Sequence of chain 1.B:
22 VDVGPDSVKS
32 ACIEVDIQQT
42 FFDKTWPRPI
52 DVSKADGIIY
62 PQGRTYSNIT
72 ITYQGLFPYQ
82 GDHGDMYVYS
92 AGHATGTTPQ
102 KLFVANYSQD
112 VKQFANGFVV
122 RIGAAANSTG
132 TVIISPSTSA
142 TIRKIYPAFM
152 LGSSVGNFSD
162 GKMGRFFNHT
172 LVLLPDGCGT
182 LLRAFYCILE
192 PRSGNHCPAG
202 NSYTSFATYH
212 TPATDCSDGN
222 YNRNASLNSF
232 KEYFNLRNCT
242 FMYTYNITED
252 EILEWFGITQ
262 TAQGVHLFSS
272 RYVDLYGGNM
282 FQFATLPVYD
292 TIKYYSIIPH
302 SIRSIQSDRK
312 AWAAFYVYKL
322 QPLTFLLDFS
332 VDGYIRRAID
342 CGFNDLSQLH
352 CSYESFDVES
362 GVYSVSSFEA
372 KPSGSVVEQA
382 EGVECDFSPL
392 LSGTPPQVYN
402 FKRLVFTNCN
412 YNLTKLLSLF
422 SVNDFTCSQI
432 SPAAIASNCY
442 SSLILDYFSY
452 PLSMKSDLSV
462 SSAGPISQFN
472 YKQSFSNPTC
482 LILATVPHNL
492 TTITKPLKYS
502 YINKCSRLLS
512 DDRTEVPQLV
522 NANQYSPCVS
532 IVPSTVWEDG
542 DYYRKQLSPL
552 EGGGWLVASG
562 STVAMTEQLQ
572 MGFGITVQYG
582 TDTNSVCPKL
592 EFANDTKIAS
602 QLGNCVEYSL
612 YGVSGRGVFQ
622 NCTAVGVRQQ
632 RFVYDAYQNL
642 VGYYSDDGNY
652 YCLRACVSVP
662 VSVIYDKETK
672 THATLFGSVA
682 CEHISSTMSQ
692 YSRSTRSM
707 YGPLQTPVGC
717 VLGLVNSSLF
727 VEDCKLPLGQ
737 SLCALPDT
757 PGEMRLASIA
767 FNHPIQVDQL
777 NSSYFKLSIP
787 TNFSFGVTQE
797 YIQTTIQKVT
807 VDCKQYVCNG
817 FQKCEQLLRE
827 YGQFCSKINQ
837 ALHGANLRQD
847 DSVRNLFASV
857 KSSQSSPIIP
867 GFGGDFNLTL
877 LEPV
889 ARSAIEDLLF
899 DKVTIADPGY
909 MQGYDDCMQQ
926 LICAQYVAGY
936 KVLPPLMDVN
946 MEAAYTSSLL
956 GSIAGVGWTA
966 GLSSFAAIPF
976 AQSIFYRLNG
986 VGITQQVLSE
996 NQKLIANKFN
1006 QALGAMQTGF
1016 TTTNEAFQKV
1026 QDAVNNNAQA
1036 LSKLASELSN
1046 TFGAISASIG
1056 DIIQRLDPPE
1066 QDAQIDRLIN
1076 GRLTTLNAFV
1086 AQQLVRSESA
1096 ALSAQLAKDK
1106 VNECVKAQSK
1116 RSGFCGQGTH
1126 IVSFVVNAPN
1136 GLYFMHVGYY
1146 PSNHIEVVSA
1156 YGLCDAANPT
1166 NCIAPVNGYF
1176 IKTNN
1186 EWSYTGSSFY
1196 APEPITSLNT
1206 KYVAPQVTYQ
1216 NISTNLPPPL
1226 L

Binding-site contacts:
Ligand atom C4 contacts residue ASN777 of chain 1.B at 4.2 Å.
Ligand atom O6 contacts residue ASN777 of chain 1.B at 4.0 Å.
Ligand atom C3 contacts residue ASN777 of chain 1.B at 3.8 Å.
Ligand atom O7 contacts residue ASN777 of chain 1.B at 4.5 Å.
Ligand atom C2 contacts residue ASN777 of chain 1.B at 2.5 Å.
Ligand atom O5 contacts residue ASN777 of chain 1.B at 2.4 Å (h-bond).
Ligand atom C5 contacts residue ASN777 of chain 1.B at 3.7 Å.
Ligand atom C1 contacts residue ASN777 of chain 1.B at 1.4 Å.
Ligand atom N2 contacts residue ASN777 of chain 1.B at 2.9 Å (h-bond).
Ligand atom C8 contacts residue ASN777 of chain 1.B at 3.9 Å.
Ligand atom C7 contacts residue ASN777 of chain 1.B at 3.6 Å.

A small-molecule ligand and the protein it binds are described below.
Small molecule (SMILES): CC(=O)N[C@@H]1[C@@H](O)[C@H](O)[C@@H](CO)O[C@H]1O